The protein below binds the small molecule below.
Small molecule (SMILES): N[C@@H](COP(=O)(O)O)C(=O)O

Sequence of chain 1.D:
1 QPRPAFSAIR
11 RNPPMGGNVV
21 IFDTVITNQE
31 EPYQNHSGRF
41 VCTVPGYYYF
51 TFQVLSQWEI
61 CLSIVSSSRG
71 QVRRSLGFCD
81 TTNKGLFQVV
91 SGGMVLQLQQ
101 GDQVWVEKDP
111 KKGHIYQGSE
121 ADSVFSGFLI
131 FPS

Binding-site contacts:
Ligand atom O1P contacts residue GLN71 of chain 1.D at 4.4 Å.
Ligand atom N contacts residue GLN71 of chain 1.D at 2.0 Å.
Ligand atom O3P contacts residue GLN71 of chain 1.D at 4.1 Å.
Ligand atom P contacts residue GLN71 of chain 1.D at 4.0 Å.
Ligand atom OG contacts residue GLN71 of chain 1.D at 3.0 Å.
Ligand atom C contacts residue GLN71 of chain 1.D at 4.3 Å.
Ligand atom O3P contacts residue VAL72 of chain 1.D at 3.6 Å.
Ligand atom CB contacts residue SER68 of chain 1.D at 4.3 Å.
Ligand atom P contacts residue ARG73 of chain 1.D at 4.2 Å.
Ligand atom O3P contacts residue ARG73 of chain 1.D at 3.4 Å.
Ligand atom CA contacts residue GLN71 of chain 1.D at 3.3 Å.
Ligand atom O1P contacts residue ARG73 of chain 1.D at 3.5 Å.
Ligand atom O1P contacts residue SER68 of chain 1.D at 4.1 Å.
Ligand atom CB contacts residue GLN71 of chain 1.D at 3.5 Å.